Sequence of chain 1.IA:
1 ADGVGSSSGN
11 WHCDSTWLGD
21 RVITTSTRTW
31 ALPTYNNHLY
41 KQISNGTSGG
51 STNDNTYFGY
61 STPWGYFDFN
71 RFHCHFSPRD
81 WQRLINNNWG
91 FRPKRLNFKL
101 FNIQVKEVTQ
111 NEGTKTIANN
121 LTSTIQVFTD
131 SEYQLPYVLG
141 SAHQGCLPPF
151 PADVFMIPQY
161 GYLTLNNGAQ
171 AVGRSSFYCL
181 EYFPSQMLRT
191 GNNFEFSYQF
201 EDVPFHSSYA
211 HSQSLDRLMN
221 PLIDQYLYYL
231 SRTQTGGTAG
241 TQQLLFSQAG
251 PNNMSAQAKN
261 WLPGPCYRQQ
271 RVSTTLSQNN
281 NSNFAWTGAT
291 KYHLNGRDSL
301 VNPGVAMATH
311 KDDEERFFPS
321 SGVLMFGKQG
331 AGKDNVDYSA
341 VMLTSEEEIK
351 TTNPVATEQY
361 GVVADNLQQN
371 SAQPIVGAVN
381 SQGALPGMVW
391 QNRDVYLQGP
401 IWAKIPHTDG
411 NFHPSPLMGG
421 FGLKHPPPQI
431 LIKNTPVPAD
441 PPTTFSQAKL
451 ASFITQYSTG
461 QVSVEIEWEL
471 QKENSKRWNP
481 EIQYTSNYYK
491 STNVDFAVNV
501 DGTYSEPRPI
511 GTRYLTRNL

Binding-site contacts:
Ligand atom N4 contacts residue PRO204 of chain 1.IA at 4.2 Å.
Ligand atom N3 contacts residue ASP202 of chain 1.IA at 4.2 Å.
Ligand atom O3' contacts residue DA1 of chain 1.ZD at 1.6 Å.
Ligand atom C5 contacts residue ASP202 of chain 1.IA at 3.1 Å.
Ligand atom C5' contacts residue PRO204 of chain 1.IA at 4.5 Å (hydrophobic).
Ligand atom C4 contacts residue ASP202 of chain 1.IA at 3.0 Å.
Ligand atom C1' contacts residue DA1 of chain 1.ZD at 3.9 Å.
Ligand atom C2 contacts residue DA1 of chain 1.ZD at 4.2 Å.
Ligand atom C2' contacts residue DA1 of chain 1.ZD at 2.9 Å.
Ligand atom N4 contacts residue ASP202 of chain 1.IA at 2.4 Å (salt-bridge).
Ligand atom C2' contacts residue PRO204 of chain 1.IA at 4.0 Å (hydrophobic).
Ligand atom C2 contacts residue PRO204 of chain 1.IA at 4.3 Å (hydrophobic).
Ligand atom N4 contacts residue VAL203 of chain 1.IA at 3.4 Å (h-bond).
Ligand atom C4 contacts residue VAL203 of chain 1.IA at 4.1 Å (hydrophobic).
Ligand atom C3' contacts residue DA1 of chain 1.ZD at 2.6 Å.
Ligand atom C6 contacts residue ASP202 of chain 1.IA at 4.3 Å.
Ligand atom N3 contacts residue PRO204 of chain 1.IA at 4.0 Å.
Ligand atom C5 contacts residue VAL203 of chain 1.IA at 3.8 Å (hydrophobic).
Ligand atom C4 contacts residue PRO204 of chain 1.IA at 3.8 Å (hydrophobic).
Ligand atom C4' contacts residue DA1 of chain 1.ZD at 4.0 Å.
Ligand atom C5 contacts residue PRO204 of chain 1.IA at 3.6 Å (hydrophobic).
Ligand atom N1 contacts residue PRO204 of chain 1.IA at 4.2 Å.
Ligand atom C6 contacts residue PRO204 of chain 1.IA at 3.9 Å (hydrophobic).
Ligand atom O2 contacts residue DA1 of chain 1.ZD at 3.4 Å (h-bond).

The small molecule below binds the protein below.
Small molecule (SMILES): Nc1ccn([C@H]2C[C@H](O)[C@@H](COP(=O)(O)O)O2)c(=O)n1